Sequence of chain 1.A:
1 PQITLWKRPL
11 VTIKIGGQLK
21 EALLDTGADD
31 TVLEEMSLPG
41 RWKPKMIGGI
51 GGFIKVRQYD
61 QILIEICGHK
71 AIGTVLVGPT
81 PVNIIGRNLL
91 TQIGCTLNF

Sequence of chain 1.B:
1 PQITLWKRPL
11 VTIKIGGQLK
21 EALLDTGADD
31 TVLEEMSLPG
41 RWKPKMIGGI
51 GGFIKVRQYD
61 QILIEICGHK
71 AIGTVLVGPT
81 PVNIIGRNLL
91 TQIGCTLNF

Binding-site contacts:
Ligand atom CAQ contacts residue VAL82 of chain 1.A at 3.5 Å (hydrophobic).
Ligand atom CAV contacts residue GLY48 of chain 1.A at 3.2 Å.
Ligand atom CAY contacts residue GLY49 of chain 1.A at 3.2 Å.
Ligand atom CAW contacts residue GLY49 of chain 1.A at 3.6 Å.
Ligand atom CBC contacts residue ASP25 of chain 1.B at 2.9 Å.
Ligand atom CAT contacts residue ILE50 of chain 1.B at 3.6 Å (hydrophobic).
Ligand atom OAI contacts residue ALA28 of chain 1.B at 3.6 Å.
Ligand atom CAP contacts residue ILE50 of chain 1.B at 3.6 Å (hydrophobic).
Ligand atom OAI contacts residue GLY27 of chain 1.B at 3.6 Å.
Ligand atom NBW contacts residue GLY27 of chain 1.A at 3.4 Å (h-bond).
Ligand atom N contacts residue GLY48 of chain 1.B at 3.0 Å (h-bond).
Ligand atom OAJ contacts residue ASP29 of chain 1.A at 2.9 Å (salt-bridge).
Ligand atom NBH contacts residue GLY27 of chain 1.A at 3.0 Å (h-bond).
Ligand atom CBR contacts residue PRO81 of chain 1.B at 3.4 Å (hydrophobic).
Ligand atom OAJ contacts residue GLY27 of chain 1.A at 3.6 Å.
Ligand atom CAV contacts residue GLY49 of chain 1.A at 3.5 Å.
Ligand atom CAB contacts residue ARG8 of chain 1.B at 3.4 Å.
Ligand atom CAW contacts residue ILE50 of chain 1.A at 3.6 Å (hydrophobic).
Ligand atom NBF contacts residue GLY48 of chain 1.A at 2.9 Å (h-bond).
Ligand atom NBG contacts residue GLY27 of chain 1.B at 3.2 Å (h-bond).
Ligand atom CAB contacts residue ASP29 of chain 1.A at 3.3 Å.
Ligand atom CAA contacts residue ARG8 of chain 1.A at 3.2 Å.
Ligand atom CAG contacts residue ILE50 of chain 1.B at 3.6 Å (hydrophobic).
Ligand atom OAM contacts residue ASP25 of chain 1.A at 2.7 Å (salt-bridge).
Ligand atom OAL contacts residue GLY49 of chain 1.A at 3.2 Å.
Ligand atom OBJ contacts residue GLY48 of chain 1.A at 3.4 Å (h-bond).
Ligand atom CBS contacts residue ASP25 of chain 1.A at 3.2 Å.
Ligand atom CAE contacts residue ILE50 of chain 1.A at 3.5 Å (hydrophobic).
Ligand atom OAM contacts residue ASP25 of chain 1.B at 3.0 Å (salt-bridge).
Ligand atom CBA contacts residue ASP25 of chain 1.A at 3.4 Å.
Ligand atom OAM contacts residue GLY27 of chain 1.B at 3.2 Å (h-bond).
Ligand atom CAP contacts residue GLY49 of chain 1.B at 3.5 Å.
Ligand atom CAV contacts residue PRO81 of chain 1.B at 3.6 Å (hydrophobic).
Ligand atom CAE contacts residue GLY48 of chain 1.B at 3.5 Å.
Ligand atom OAI contacts residue ASP29 of chain 1.B at 2.9 Å (salt-bridge).
Ligand atom OBI contacts residue GLY48 of chain 1.B at 3.4 Å (h-bond).
Ligand atom O contacts residue GLY49 of chain 1.B at 3.2 Å.
Ligand atom CAA contacts residue ASP29 of chain 1.B at 3.5 Å.
Ligand atom OAJ contacts residue ALA28 of chain 1.A at 3.6 Å.
Ligand atom CAG contacts residue GLY48 of chain 1.A at 3.6 Å.

The protein below binds the small molecule below.
Small molecule (SMILES): COC(=O)N[C@H](C(=O)N[C@@H](Cc1ccccc1)[C@@H](O)CN(Cc1ccc(-c2ccccn2)cc1)NC(=O)[C@@H](NC(=O)OC)C(C)(C)C)C(C)(C)C